The protein below binds the small molecule below.
Small molecule (SMILES): CC(=O)N[C@@H]1[C@@H](O)[C@H](O)[C@@H](CO)O[C@H]1O

Binding-site contacts:
Ligand atom O5 contacts residue ASN186 of chain 1.E at 2.4 Å (h-bond).
Ligand atom C2 contacts residue ASN186 of chain 1.E at 2.5 Å.
Ligand atom C1 contacts residue ASN186 of chain 1.E at 1.4 Å.
Ligand atom N2 contacts residue ASN186 of chain 1.E at 2.9 Å (h-bond).
Ligand atom O7 contacts residue GLY184 of chain 1.E at 3.3 Å (h-bond).
Ligand atom C7 contacts residue GLY184 of chain 1.E at 3.7 Å.
Ligand atom C7 contacts residue SER202 of chain 1.E at 4.2 Å.
Ligand atom C7 contacts residue ASN186 of chain 1.E at 3.3 Å.
Ligand atom N2 contacts residue SER202 of chain 1.E at 3.9 Å.
Ligand atom C5 contacts residue ASN186 of chain 1.E at 3.6 Å.
Ligand atom C4 contacts residue ASN186 of chain 1.E at 4.2 Å.
Ligand atom C3 contacts residue ASN186 of chain 1.E at 3.8 Å.
Ligand atom O7 contacts residue ASN186 of chain 1.E at 3.0 Å (h-bond).
Ligand atom C8 contacts residue GLY184 of chain 1.E at 3.6 Å.

Sequence of chain 1.E:
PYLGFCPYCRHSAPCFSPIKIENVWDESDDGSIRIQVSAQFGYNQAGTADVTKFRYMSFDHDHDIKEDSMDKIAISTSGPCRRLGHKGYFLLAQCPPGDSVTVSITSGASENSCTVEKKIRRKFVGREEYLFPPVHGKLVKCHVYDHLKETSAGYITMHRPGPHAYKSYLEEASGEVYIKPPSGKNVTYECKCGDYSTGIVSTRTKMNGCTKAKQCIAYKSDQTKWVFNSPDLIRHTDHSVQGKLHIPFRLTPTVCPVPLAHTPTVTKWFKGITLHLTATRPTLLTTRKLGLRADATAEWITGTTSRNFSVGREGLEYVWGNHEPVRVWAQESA